Binding-site contacts:
Ligand atom N08 contacts residue ILE199 of chain 1.A at 3.9 Å.
Ligand atom N03 contacts residue SER220 of chain 1.A at 2.7 Å (h-bond).
Ligand atom C07 contacts residue VAL239 of chain 1.A at 3.9 Å (hydrophobic).
Ligand atom O18 contacts residue ASP198 of chain 1.A at 2.9 Å (salt-bridge).
Ligand atom C09 contacts residue ILE199 of chain 1.A at 4.0 Å (hydrophobic).
Ligand atom C24 contacts residue ALA222 of chain 1.A at 3.9 Å (hydrophobic).
Ligand atom N05 contacts residue GLY175 of chain 1.A at 3.8 Å.
Ligand atom C20 contacts residue SER220 of chain 1.A at 3.9 Å.
Ligand atom N05 contacts residue LEU197 of chain 1.A at 3.9 Å.
Ligand atom C02 contacts residue SER220 of chain 1.A at 3.9 Å.
Ligand atom C14 contacts residue ASP198 of chain 1.A at 3.8 Å.
Ligand atom O21 contacts residue ILE199 of chain 1.A at 3.9 Å.
Ligand atom C04 contacts residue LEU197 of chain 1.A at 3.8 Å (hydrophobic).
Ligand atom C09 contacts residue VAL239 of chain 1.A at 3.7 Å (hydrophobic).
Ligand atom C04 contacts residue ILE174 of chain 1.A at 3.8 Å (hydrophobic).
Ligand atom C04 contacts residue SER220 of chain 1.A at 3.0 Å.
Ligand atom O19 contacts residue ILE199 of chain 1.A at 3.8 Å.
Ligand atom O15 contacts residue GLY175 of chain 1.A at 3.5 Å.
Ligand atom C06 contacts residue VAL239 of chain 1.A at 3.5 Å (hydrophobic).
Ligand atom C13 contacts residue ASP198 of chain 1.A at 3.7 Å.
Ligand atom C16 contacts residue LEU240 of chain 1.A at 3.5 Å (hydrophobic).
Ligand atom N05 contacts residue ASP198 of chain 1.A at 3.5 Å.
Ligand atom N10 contacts residue VAL239 of chain 1.A at 3.8 Å.
Ligand atom N05 contacts residue ILE199 of chain 1.A at 3.9 Å.
Ligand atom O18 contacts residue LYS203 of chain 1.A at 3.7 Å.
Ligand atom C04 contacts residue ASP198 of chain 1.A at 3.6 Å.
Ligand atom O15 contacts residue ASP198 of chain 1.A at 3.8 Å.
Ligand atom N08 contacts residue VAL239 of chain 1.A at 3.8 Å.
Ligand atom C16 contacts residue VAL239 of chain 1.A at 3.8 Å (hydrophobic).
Ligand atom C11 contacts residue ASP198 of chain 1.A at 3.4 Å.
Ligand atom C23 contacts residue LEU249 of chain 1.A at 2.8 Å (hydrophobic).
Ligand atom O21 contacts residue SER220 of chain 1.A at 2.8 Å (h-bond).
Ligand atom C16 contacts residue ALA238 of chain 1.A at 3.8 Å (hydrophobic).
Ligand atom O19 contacts residue ASP198 of chain 1.A at 2.7 Å (salt-bridge).
Ligand atom N10 contacts residue ASP198 of chain 1.A at 4.0 Å.
Ligand atom C12 contacts residue ASP198 of chain 1.A at 3.6 Å.
Ligand atom N05 contacts residue VAL239 of chain 1.A at 3.7 Å.
Ligand atom O17 contacts residue GLY177 of chain 1.A at 3.9 Å.
Ligand atom N01 contacts residue LEU249 of chain 1.A at 3.8 Å.
Ligand atom O15 contacts residue VAL239 of chain 1.A at 3.3 Å.

Sequence of chain 1.A:
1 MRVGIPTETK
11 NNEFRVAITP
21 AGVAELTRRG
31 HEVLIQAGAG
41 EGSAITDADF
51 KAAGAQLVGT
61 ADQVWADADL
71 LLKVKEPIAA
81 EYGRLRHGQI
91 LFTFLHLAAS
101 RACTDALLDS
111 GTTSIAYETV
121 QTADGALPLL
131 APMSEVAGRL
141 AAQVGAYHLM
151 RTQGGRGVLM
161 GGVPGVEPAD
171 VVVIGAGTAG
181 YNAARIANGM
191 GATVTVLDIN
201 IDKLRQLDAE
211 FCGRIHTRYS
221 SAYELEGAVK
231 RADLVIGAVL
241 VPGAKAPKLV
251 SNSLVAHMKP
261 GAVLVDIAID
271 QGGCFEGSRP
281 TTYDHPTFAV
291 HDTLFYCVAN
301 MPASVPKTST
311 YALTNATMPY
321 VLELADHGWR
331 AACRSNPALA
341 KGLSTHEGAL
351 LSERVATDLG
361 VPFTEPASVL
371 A

The small molecule below binds the protein below.
Small molecule (SMILES): CC(C)C(=O)Nc1ncnc2c1ncn2[C@@H]1O[C@H](CO)[C@@H](O)[C@H]1O